A protein and the small-molecule ligand that binds it are described below.
Small molecule (SMILES): O=C(O)c1c(CCCOc2cccc3ccccc23)c2cccc3c2n1CCC3

Sequence of chain 1.K:
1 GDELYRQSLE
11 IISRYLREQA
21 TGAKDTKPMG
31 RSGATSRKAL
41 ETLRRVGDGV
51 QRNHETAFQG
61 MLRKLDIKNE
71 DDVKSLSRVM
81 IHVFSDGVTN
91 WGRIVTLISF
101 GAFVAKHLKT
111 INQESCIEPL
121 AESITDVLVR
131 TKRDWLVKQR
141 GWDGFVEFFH

Binding-site contacts:
Ligand atom CAM contacts residue VAL83 of chain 1.K at 3.6 Å (hydrophobic).
Ligand atom CAD contacts residue GLY101 of chain 1.K at 3.7 Å.
Ligand atom CAF contacts residue VAL79 of chain 1.K at 3.8 Å (hydrophobic).
Ligand atom CAD contacts residue PHE100 of chain 1.K at 3.7 Å (hydrophobic).
Ligand atom CAG contacts residue PHE58 of chain 1.K at 4.0 Å (hydrophobic).
Ligand atom CAH contacts residue MET80 of chain 1.K at 3.6 Å (hydrophobic).
Ligand atom CAJ contacts residue MET80 of chain 1.K at 3.7 Å (hydrophobic).
Ligand atom CAO contacts residue MET80 of chain 1.K at 3.9 Å (hydrophobic).
Ligand atom CAY contacts residue MET80 of chain 1.K at 3.5 Å (hydrophobic).
Ligand atom CAK contacts residue PHE100 of chain 1.K at 3.5 Å (hydrophobic).
Ligand atom CAD contacts residue LEU97 of chain 1.K at 3.6 Å (hydrophobic).
Ligand atom CBA contacts residue THR96 of chain 1.K at 3.8 Å.
Ligand atom CAE contacts residue PHE58 of chain 1.K at 3.8 Å (hydrophobic).
Ligand atom CAZ contacts residue PHE100 of chain 1.K at 3.5 Å (hydrophobic).
Ligand atom CAM contacts residue PHE84 of chain 1.K at 3.9 Å (hydrophobic).
Ligand atom CAV contacts residue MET80 of chain 1.K at 3.7 Å (hydrophobic).
Ligand atom CAF contacts residue MET80 of chain 1.K at 3.9 Å (hydrophobic).
Ligand atom CAC contacts residue PHE100 of chain 1.K at 3.8 Å (hydrophobic).
Ligand atom CAC contacts residue LEU120 of chain 1.K at 3.8 Å (hydrophobic).
Ligand atom CAM contacts residue LEU97 of chain 1.K at 4.0 Å (hydrophobic).
Ligand atom CAO contacts residue VAL83 of chain 1.K at 3.6 Å (hydrophobic).
Ligand atom CAI contacts residue MET80 of chain 1.K at 4.0 Å (hydrophobic).
Ligand atom CAI contacts residue PHE100 of chain 1.K at 3.7 Å (hydrophobic).
Ligand atom CAJ contacts residue PHE100 of chain 1.K at 3.9 Å (hydrophobic).
Ligand atom OAA contacts residue ARG93 of chain 1.K at 2.7 Å (salt-bridge).
Ligand atom CAC contacts residue GLY101 of chain 1.K at 4.0 Å.
Ligand atom CAW contacts residue VAL83 of chain 1.K at 3.9 Å (hydrophobic).
Ligand atom OAA contacts residue VAL83 of chain 1.K at 3.8 Å.
Ligand atom CAX contacts residue VAL83 of chain 1.K at 3.7 Å (hydrophobic).
Ligand atom CAW contacts residue THR96 of chain 1.K at 3.8 Å.
Ligand atom CAK contacts residue LEU97 of chain 1.K at 3.8 Å (hydrophobic).
Ligand atom CAT contacts residue ARG93 of chain 1.K at 3.2 Å.
Ligand atom CAZ contacts residue MET80 of chain 1.K at 3.5 Å (hydrophobic).
Ligand atom CAX contacts residue THR96 of chain 1.K at 4.0 Å.
Ligand atom CAJ contacts residue LEU65 of chain 1.K at 3.5 Å (hydrophobic).
Ligand atom CAY contacts residue PHE100 of chain 1.K at 3.6 Å (hydrophobic).
Ligand atom CAQ contacts residue LEU97 of chain 1.K at 3.9 Å (hydrophobic).
Ligand atom CAT contacts residue VAL83 of chain 1.K at 4.0 Å (hydrophobic).
Ligand atom OAB contacts residue ARG93 of chain 1.K at 2.9 Å (salt-bridge).
Ligand atom OAS contacts residue LEU97 of chain 1.K at 3.8 Å.